Sequence of chain 1.A:
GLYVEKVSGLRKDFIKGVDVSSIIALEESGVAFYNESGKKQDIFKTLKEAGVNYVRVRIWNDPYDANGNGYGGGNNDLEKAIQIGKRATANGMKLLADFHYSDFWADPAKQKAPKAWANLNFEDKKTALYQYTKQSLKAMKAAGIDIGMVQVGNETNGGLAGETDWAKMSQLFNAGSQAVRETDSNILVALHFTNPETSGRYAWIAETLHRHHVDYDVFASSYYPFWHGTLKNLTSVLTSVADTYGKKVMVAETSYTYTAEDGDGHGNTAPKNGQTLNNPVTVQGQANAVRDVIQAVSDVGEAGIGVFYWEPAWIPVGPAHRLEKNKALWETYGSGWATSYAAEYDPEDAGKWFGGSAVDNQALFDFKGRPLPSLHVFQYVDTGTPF

Binding-site contacts:
Ligand atom C4 contacts residue LYS282 of chain 1.A at 3.1 Å.
Ligand atom O6 contacts residue TRP320 of chain 1.A at 3.7 Å.
Ligand atom C1 contacts residue TRP347 of chain 1.A at 4.0 Å (hydrophobic).
Ligand atom O2 contacts residue ASP117 of chain 1.A at 3.0 Å (salt-bridge).
Ligand atom C3 contacts residue TRP363 of chain 1.A at 4.1 Å (hydrophobic).
Ligand atom C2 contacts residue GAL2 of chain 1.D at 3.4 Å.
Ligand atom C3 contacts residue LYS282 of chain 1.A at 3.6 Å.
Ligand atom O4 contacts residue ASN278 of chain 1.A at 3.6 Å.
Ligand atom C6 contacts residue TRP347 of chain 1.A at 3.2 Å (hydrophobic).
Ligand atom O3 contacts residue LYS120 of chain 1.A at 3.0 Å (salt-bridge).
Ligand atom O3 contacts residue ASP359 of chain 1.A at 2.8 Å (salt-bridge).
Ligand atom O2 contacts residue GAL2 of chain 1.D at 3.6 Å.
Ligand atom O3 contacts residue ASP117 of chain 1.A at 3.7 Å.
Ligand atom O6 contacts residue ALA368 of chain 1.A at 3.4 Å.
Ligand atom C6 contacts residue GLY277 of chain 1.A at 3.2 Å.
Ligand atom O1 contacts residue GAL2 of chain 1.D at 2.6 Å (h-bond).
Ligand atom C1 contacts residue TRP363 of chain 1.A at 4.1 Å (hydrophobic).
Ligand atom C6 contacts residue HIS276 of chain 1.A at 3.5 Å.
Ligand atom C5 contacts residue TRP363 of chain 1.A at 3.7 Å (hydrophobic).
Ligand atom C4 contacts residue TRP347 of chain 1.A at 3.6 Å (hydrophobic).
Ligand atom C3 contacts residue ASP359 of chain 1.A at 3.3 Å.
Ligand atom O4 contacts residue LYS282 of chain 1.A at 2.5 Å (salt-bridge).
Ligand atom O3 contacts residue LYS282 of chain 1.A at 2.9 Å (salt-bridge).
Ligand atom O6 contacts residue HIS276 of chain 1.A at 3.5 Å.
Ligand atom O5 contacts residue TRP347 of chain 1.A at 3.8 Å.
Ligand atom O3 contacts residue TRP347 of chain 1.A at 4.0 Å.
Ligand atom C1 contacts residue GAL2 of chain 1.D at 3.4 Å.
Ligand atom C2 contacts residue ASP117 of chain 1.A at 4.1 Å.
Ligand atom C5 contacts residue TRP347 of chain 1.A at 3.4 Å (hydrophobic).
Ligand atom C6 contacts residue ASN278 of chain 1.A at 4.1 Å.
Ligand atom C2 contacts residue ASP359 of chain 1.A at 3.6 Å.
Ligand atom C3 contacts residue TRP115 of chain 1.A at 3.9 Å (hydrophobic).
Ligand atom O5 contacts residue GAL2 of chain 1.D at 3.9 Å.
Ligand atom O2 contacts residue ASP359 of chain 1.A at 3.0 Å (salt-bridge).
Ligand atom O5 contacts residue TRP320 of chain 1.A at 3.7 Å.
Ligand atom O6 contacts residue VAL369 of chain 1.A at 3.8 Å.
Ligand atom C6 contacts residue TRP363 of chain 1.A at 4.1 Å (hydrophobic).
Ligand atom C6 contacts residue ALA368 of chain 1.A at 4.1 Å (hydrophobic).
Ligand atom C4 contacts residue TRP363 of chain 1.A at 4.0 Å (hydrophobic).
Ligand atom O6 contacts residue GLY277 of chain 1.A at 2.6 Å (h-bond).

A protein and the small-molecule ligand that binds it are described below.
Small molecule (SMILES): OC[C@H]1O[C@@H](O[C@@H]2[C@H](O)[C@@H](O)[C@H](O[C@@H]3[C@H](O)[C@@H](O)[C@H](O)O[C@@H]3CO)O[C@@H]2CO)[C@H](O)[C@@H](O)[C@H]1O